Sequence of chain 1.B:
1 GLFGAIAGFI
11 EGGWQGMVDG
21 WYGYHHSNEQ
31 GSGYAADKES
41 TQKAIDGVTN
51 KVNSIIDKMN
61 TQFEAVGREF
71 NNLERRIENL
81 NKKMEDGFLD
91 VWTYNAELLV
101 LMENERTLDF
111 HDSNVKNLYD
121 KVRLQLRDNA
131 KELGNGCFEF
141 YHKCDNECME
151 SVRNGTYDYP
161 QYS

A small-molecule ligand and the protein it binds are described below.
Small molecule (SMILES): CC(=O)N[C@@H]1[C@@H](O)[C@H](O)[C@@H](CO)O[C@H]1O

Binding-site contacts:
Ligand atom N2 contacts residue ASN154 of chain 1.B at 2.8 Å (h-bond).
Ligand atom N2 contacts residue THR156 of chain 1.B at 4.3 Å.
Ligand atom O7 contacts residue ASN154 of chain 1.B at 3.0 Å (h-bond).
Ligand atom C2 contacts residue ASN154 of chain 1.B at 2.6 Å.
Ligand atom C1 contacts residue ASN154 of chain 1.B at 1.4 Å.
Ligand atom C4 contacts residue ASN154 of chain 1.B at 4.1 Å.
Ligand atom O6 contacts residue SER151 of chain 1.B at 4.1 Å.
Ligand atom C8 contacts residue ASN154 of chain 1.B at 4.1 Å.
Ligand atom O6 contacts residue GLU147 of chain 1.B at 2.8 Å (salt-bridge).
Ligand atom C1 contacts residue GLU150 of chain 1.B at 4.1 Å.
Ligand atom O6 contacts residue GLU150 of chain 1.B at 3.9 Å.
Ligand atom O5 contacts residue ASN154 of chain 1.B at 2.4 Å (h-bond).
Ligand atom C5 contacts residue ASN154 of chain 1.B at 3.3 Å.
Ligand atom O5 contacts residue GLU150 of chain 1.B at 3.5 Å.
Ligand atom C6 contacts residue GLU147 of chain 1.B at 4.2 Å.
Ligand atom C7 contacts residue ASN154 of chain 1.B at 3.3 Å.
Ligand atom C8 contacts residue THR156 of chain 1.B at 4.3 Å.
Ligand atom C3 contacts residue ASN154 of chain 1.B at 3.6 Å.